Sequence of chain 10.C:
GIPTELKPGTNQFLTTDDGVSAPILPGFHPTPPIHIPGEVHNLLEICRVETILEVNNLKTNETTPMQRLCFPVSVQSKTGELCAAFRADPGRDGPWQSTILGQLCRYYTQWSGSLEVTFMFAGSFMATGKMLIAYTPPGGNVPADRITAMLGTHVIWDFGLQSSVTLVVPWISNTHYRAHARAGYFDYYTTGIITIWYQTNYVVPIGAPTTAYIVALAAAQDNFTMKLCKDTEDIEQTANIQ

Binding-site contacts:
Ligand atom CBA contacts residue ASN228 of chain 9.A at 3.7 Å.
Ligand atom CAN contacts residue PHE135 of chain 9.A at 3.8 Å (hydrophobic).
Ligand atom CAD contacts residue PHE137 of chain 9.A at 3.9 Å (hydrophobic).
Ligand atom CAR contacts residue ASN228 of chain 9.A at 3.7 Å.
Ligand atom CAS contacts residue TRP203 of chain 9.A at 3.4 Å (hydrophobic).
Ligand atom CAZ contacts residue ILE111 of chain 9.A at 3.9 Å (hydrophobic).
Ligand atom CAA contacts residue VAL179 of chain 9.A at 3.5 Å (hydrophobic).
Ligand atom CAS contacts residue ASN228 of chain 9.A at 3.5 Å.
Ligand atom CAE contacts residue GLN202 of chain 9.A at 3.6 Å.
Ligand atom CAG contacts residue GLN202 of chain 9.A at 3.5 Å.
Ligand atom CAG contacts residue ASN228 of chain 9.A at 3.3 Å.
Ligand atom OAC contacts residue ASP112 of chain 9.A at 3.8 Å.
Ligand atom NBC contacts residue ASN228 of chain 9.A at 3.7 Å.
Ligand atom CAO contacts residue MET230 of chain 9.A at 3.6 Å (hydrophobic).
Ligand atom NAT contacts residue TYR155 of chain 9.A at 3.9 Å.
Ligand atom CAX contacts residue ASN228 of chain 9.A at 3.8 Å.
Ligand atom NBD contacts residue ASN228 of chain 9.A at 3.7 Å.
Ligand atom CAI contacts residue PHE135 of chain 9.A at 3.5 Å (hydrophobic).
Ligand atom CAF contacts residue MET114 of chain 9.A at 3.1 Å (hydrophobic).
Ligand atom CAP contacts residue LEU113 of chain 9.A at 3.6 Å (hydrophobic).
Ligand atom CAN contacts residue ILE111 of chain 9.A at 3.8 Å (hydrophobic).
Ligand atom CAL contacts residue ILE111 of chain 9.A at 3.9 Å (hydrophobic).
Ligand atom CAS contacts residue TYR201 of chain 9.A at 3.8 Å (hydrophobic).
Ligand atom NBD contacts residue TRP203 of chain 9.A at 3.6 Å.
Ligand atom CAR contacts residue TYR201 of chain 9.A at 3.5 Å (hydrophobic).
Ligand atom CAJ contacts residue TYR155 of chain 9.A at 3.5 Å (hydrophobic).
Ligand atom CAK contacts residue PHE135 of chain 9.A at 3.3 Å (hydrophobic).
Ligand atom CAF contacts residue ASP112 of chain 9.A at 3.9 Å.
Ligand atom CAL contacts residue TYR155 of chain 9.A at 3.4 Å (hydrophobic).
Ligand atom CAA contacts residue PRO177 of chain 9.A at 3.2 Å (hydrophobic).
Ligand atom OAC contacts residue LEU113 of chain 9.A at 3.4 Å (h-bond).
Ligand atom NAU contacts residue MET114 of chain 9.A at 3.9 Å.
Ligand atom CAG contacts residue TRP203 of chain 9.A at 3.7 Å (hydrophobic).
Ligand atom CBA contacts residue TRP203 of chain 9.A at 3.8 Å (hydrophobic).
Ligand atom CAM contacts residue TYR155 of chain 9.A at 3.9 Å (hydrophobic).
Ligand atom CBB contacts residue LEU113 of chain 9.A at 3.7 Å (hydrophobic).
Ligand atom CAH contacts residue MET114 of chain 9.A at 3.5 Å (hydrophobic).
Ligand atom OAW contacts residue MET195 of chain 9.A at 3.4 Å.
Ligand atom CAE contacts residue ASN228 of chain 9.A at 3.6 Å.
Ligand atom CAQ contacts residue LEU113 of chain 9.A at 3.6 Å (hydrophobic).

Sequence of chain 9.A:
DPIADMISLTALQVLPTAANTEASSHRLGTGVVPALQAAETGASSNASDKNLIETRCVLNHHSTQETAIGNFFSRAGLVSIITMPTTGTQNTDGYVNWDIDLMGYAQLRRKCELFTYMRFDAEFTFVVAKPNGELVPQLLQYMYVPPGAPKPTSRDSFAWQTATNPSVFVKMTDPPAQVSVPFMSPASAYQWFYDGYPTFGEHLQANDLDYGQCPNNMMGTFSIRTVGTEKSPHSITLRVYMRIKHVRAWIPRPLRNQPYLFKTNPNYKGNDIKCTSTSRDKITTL

A protein and the small-molecule ligand that binds it are described below.
Small molecule (SMILES): CCO/N=C/c1ccc(OCC[C@@H](C)CCN2CCN(c3ccncc3)C2=O)cc1

Sequence of chain 9.C:
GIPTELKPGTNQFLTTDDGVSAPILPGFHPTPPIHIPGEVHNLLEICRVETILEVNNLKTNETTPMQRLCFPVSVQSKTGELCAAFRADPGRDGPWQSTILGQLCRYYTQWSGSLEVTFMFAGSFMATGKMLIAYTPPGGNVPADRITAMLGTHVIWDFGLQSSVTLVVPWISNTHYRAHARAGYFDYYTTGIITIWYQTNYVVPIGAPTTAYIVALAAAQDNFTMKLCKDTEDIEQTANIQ